Sequence of chain 32.A:
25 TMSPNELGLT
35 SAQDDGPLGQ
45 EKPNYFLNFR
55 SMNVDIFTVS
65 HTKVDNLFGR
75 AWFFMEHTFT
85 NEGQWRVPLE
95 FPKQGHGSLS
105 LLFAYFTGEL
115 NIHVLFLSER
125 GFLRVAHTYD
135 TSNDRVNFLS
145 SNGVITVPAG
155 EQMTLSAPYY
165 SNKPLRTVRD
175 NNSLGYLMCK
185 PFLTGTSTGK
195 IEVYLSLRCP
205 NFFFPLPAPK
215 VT

Sequence of chain 32.B:
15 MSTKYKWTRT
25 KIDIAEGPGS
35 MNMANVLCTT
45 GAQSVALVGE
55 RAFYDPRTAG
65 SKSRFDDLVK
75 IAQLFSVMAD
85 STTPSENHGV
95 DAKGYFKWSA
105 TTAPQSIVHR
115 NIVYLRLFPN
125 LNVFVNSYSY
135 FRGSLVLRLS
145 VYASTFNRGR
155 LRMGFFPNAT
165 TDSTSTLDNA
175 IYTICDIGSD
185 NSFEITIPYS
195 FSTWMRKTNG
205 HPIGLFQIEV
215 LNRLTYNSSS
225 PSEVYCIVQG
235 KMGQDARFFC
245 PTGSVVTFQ

A protein and the small-molecule ligand that binds it are described below.
Small molecule (SMILES): Nc1nc(=O)c2ncn([C@@H]3O[C@H](CO)[C@@H](O[P](=O)(O)OC[C@H]4O[C@@H](n5ccc(=O)[nH]c5=O)[C@H](O)[C@@H]4O[P](=O)(O)OC[C@H]4O[C@@H](n5ccc(=O)[nH]c5=O)[C@H](O)[C@@H]4O[P](=O)(O)OC[C@H]4O[C@@H](n5ccc(=O)[nH]c5=O)[C@H](O)[C@@H]4O[P](=O)(O)OC[C@H]4O[C@@H](n5ccc(=O)[nH]c5=O)[C@H](O)[C@@H]4O[P](=O)(O)OC[C@H]4O[C@@H](n5ccc(=O)[nH]c5=O)[C@H](O)[C@@H]4O)[C@H]3O)c2[nH]1

Sequence of chain 35.B:
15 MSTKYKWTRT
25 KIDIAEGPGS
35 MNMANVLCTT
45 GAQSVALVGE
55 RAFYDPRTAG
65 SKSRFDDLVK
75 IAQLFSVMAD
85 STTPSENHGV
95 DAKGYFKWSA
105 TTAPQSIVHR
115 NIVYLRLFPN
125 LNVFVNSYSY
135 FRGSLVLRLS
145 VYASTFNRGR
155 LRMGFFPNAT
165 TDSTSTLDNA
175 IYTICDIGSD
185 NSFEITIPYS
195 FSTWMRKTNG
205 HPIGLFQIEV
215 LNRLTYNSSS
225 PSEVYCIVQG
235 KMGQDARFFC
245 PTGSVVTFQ

Binding-site contacts:
Ligand atom OP2 contacts residue ARG202 of chain 32.A at 2.5 Å (salt-bridge).
Ligand atom N1 contacts residue TYR58 of chain 32.B at 3.6 Å.
Ligand atom O3' contacts residue TYR19 of chain 34.B at 3.0 Å (h-bond).
Ligand atom C6 contacts residue TRP21 of chain 35.B at 3.3 Å (hydrophobic).
Ligand atom N3 contacts residue TRP21 of chain 35.B at 3.8 Å.
Ligand atom O4 contacts residue ASN205 of chain 32.A at 3.4 Å (h-bond).
Ligand atom C2' contacts residue ARG55 of chain 32.B at 3.6 Å.
Ligand atom N3 contacts residue ASN205 of chain 32.A at 3.7 Å.
Ligand atom O2 contacts residue ARG55 of chain 32.B at 3.2 Å (salt-bridge).
Ligand atom N2 contacts residue ALA56 of chain 32.B at 3.3 Å (h-bond).
Ligand atom C4 contacts residue ARG68 of chain 32.B at 3.7 Å.
Ligand atom P contacts residue TYR19 of chain 34.B at 3.7 Å.
Ligand atom OP1 contacts residue LYS18 of chain 34.B at 3.3 Å (salt-bridge).
Ligand atom N1 contacts residue ALA56 of chain 32.B at 3.2 Å (h-bond).
Ligand atom C4 contacts residue TRP21 of chain 35.B at 3.7 Å (hydrophobic).
Ligand atom N3 contacts residue ARG55 of chain 32.B at 3.5 Å (salt-bridge).
Ligand atom N2 contacts residue THR17 of chain 35.B at 3.8 Å.
Ligand atom C5' contacts residue ARG202 of chain 32.A at 3.0 Å.
Ligand atom C6 contacts residue TYR58 of chain 32.B at 3.5 Å (hydrophobic).
Ligand atom P contacts residue ARG202 of chain 32.A at 3.8 Å.
Ligand atom N2 contacts residue ARG55 of chain 32.B at 3.7 Å.
Ligand atom O6 contacts residue TYR58 of chain 32.B at 3.0 Å (h-bond).
Ligand atom O3' contacts residue ARG55 of chain 32.B at 3.6 Å.
Ligand atom O2' contacts residue THR17 of chain 35.B at 3.3 Å (h-bond).
Ligand atom C5 contacts residue TRP21 of chain 35.B at 3.4 Å (hydrophobic).
Ligand atom O2 contacts residue TYR58 of chain 32.B at 3.8 Å.
Ligand atom C1' contacts residue TRP21 of chain 35.B at 3.7 Å (hydrophobic).
Ligand atom O2' contacts residue ARG55 of chain 32.B at 2.7 Å (salt-bridge).
Ligand atom OP2 contacts residue MET15 of chain 35.B at 3.5 Å.
Ligand atom O4' contacts residue CYS203 of chain 32.A at 3.5 Å (h-bond).
Ligand atom N1 contacts residue TRP21 of chain 35.B at 3.5 Å.
Ligand atom OP1 contacts residue TYR19 of chain 34.B at 3.1 Å (h-bond).
Ligand atom O4 contacts residue TRP21 of chain 35.B at 3.6 Å.
Ligand atom O2' contacts residue TYR19 of chain 34.B at 3.4 Å.
Ligand atom OP2 contacts residue THR17 of chain 35.B at 3.2 Å.
Ligand atom C1' contacts residue ARG55 of chain 32.B at 3.4 Å.
Ligand atom C2 contacts residue ALA56 of chain 32.B at 3.7 Å (hydrophobic).
Ligand atom C2 contacts residue TRP21 of chain 35.B at 3.8 Å (hydrophobic).
Ligand atom O4' contacts residue TRP21 of chain 35.B at 3.6 Å.
Ligand atom O4 contacts residue ARG68 of chain 32.B at 3.7 Å.

Sequence of chain 34.B:
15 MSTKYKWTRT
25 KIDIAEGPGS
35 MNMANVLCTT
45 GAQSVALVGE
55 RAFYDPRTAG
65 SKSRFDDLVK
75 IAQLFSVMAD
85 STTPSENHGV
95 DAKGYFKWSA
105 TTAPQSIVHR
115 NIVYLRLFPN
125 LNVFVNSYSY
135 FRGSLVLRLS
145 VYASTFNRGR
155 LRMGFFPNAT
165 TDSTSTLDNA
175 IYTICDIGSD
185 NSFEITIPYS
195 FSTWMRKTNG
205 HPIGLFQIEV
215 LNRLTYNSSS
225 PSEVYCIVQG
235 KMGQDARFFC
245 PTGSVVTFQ